The small molecule below binds the protein below.
Small molecule (SMILES): CC(=O)N[C@@H]1[C@@H](O)[C@H](O)[C@@H](CO)O[C@H]1O

Binding-site contacts:
Ligand atom C6 contacts residue GLU385 of chain 1.B at 4.0 Å.
Ligand atom C6 contacts residue SER381 of chain 1.B at 4.3 Å.
Ligand atom C5 contacts residue SER381 of chain 1.B at 4.3 Å.
Ligand atom O5 contacts residue ASN379 of chain 1.B at 2.3 Å (h-bond).
Ligand atom C1 contacts residue ASN379 of chain 1.B at 1.4 Å.
Ligand atom C5 contacts residue ASN379 of chain 1.B at 3.6 Å.
Ligand atom C5 contacts residue ILE382 of chain 1.B at 4.5 Å (hydrophobic).
Ligand atom C1 contacts residue SER381 of chain 1.B at 3.8 Å.
Ligand atom N2 contacts residue ASN379 of chain 1.B at 2.9 Å (h-bond).
Ligand atom C3 contacts residue ASN379 of chain 1.B at 3.7 Å.
Ligand atom O5 contacts residue ILE382 of chain 1.B at 3.6 Å.
Ligand atom O6 contacts residue ILE382 of chain 1.B at 3.4 Å.
Ligand atom C4 contacts residue ASN379 of chain 1.B at 4.1 Å.
Ligand atom O7 contacts residue ASN379 of chain 1.B at 3.5 Å (h-bond).
Ligand atom O6 contacts residue GLU385 of chain 1.B at 3.7 Å.
Ligand atom O5 contacts residue SER381 of chain 1.B at 3.7 Å.
Ligand atom O6 contacts residue TYR371 of chain 1.B at 3.7 Å.
Ligand atom O7 contacts residue GLN375 of chain 1.B at 3.9 Å.
Ligand atom C2 contacts residue ASN379 of chain 1.B at 2.4 Å.
Ligand atom C7 contacts residue ASN379 of chain 1.B at 3.4 Å.
Ligand atom C6 contacts residue ILE382 of chain 1.B at 4.1 Å (hydrophobic).

Sequence of chain 1.B:
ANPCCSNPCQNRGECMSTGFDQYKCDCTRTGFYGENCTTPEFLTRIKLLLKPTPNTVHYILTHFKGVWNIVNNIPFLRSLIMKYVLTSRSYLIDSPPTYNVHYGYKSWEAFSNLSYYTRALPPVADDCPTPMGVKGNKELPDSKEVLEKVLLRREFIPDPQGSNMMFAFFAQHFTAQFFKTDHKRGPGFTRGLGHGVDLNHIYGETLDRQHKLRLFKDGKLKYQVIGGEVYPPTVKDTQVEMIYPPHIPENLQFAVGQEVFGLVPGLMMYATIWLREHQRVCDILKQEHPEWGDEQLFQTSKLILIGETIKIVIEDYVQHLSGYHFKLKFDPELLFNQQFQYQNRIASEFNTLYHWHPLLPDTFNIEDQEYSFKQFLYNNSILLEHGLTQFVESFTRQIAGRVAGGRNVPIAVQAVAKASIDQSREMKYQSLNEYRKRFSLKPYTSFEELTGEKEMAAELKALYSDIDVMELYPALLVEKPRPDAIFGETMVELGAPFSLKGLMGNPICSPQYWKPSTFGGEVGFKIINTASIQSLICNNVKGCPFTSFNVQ